Sequence of chain 3.A:
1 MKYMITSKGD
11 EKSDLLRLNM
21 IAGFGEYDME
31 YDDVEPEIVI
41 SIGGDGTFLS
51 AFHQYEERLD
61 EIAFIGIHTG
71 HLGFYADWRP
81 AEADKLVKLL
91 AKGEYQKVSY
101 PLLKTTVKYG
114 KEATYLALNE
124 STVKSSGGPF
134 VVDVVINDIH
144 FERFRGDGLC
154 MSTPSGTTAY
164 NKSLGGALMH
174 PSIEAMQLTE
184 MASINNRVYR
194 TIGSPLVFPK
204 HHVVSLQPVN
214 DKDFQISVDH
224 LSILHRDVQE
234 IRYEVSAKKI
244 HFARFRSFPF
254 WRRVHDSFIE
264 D

Binding-site contacts:
Ligand atom N3 contacts residue ASP45 of chain 2.A at 4.2 Å.
Ligand atom N1 contacts residue THR161 of chain 2.A at 2.4 Å (h-bond).
Ligand atom N6 contacts residue THR161 of chain 2.A at 3.5 Å (h-bond).
Ligand atom C2 contacts residue THR161 of chain 2.A at 3.2 Å.
Ligand atom N6 contacts residue GLY159 of chain 2.A at 4.2 Å.
Ligand atom C6 contacts residue SER158 of chain 2.A at 4.2 Å.
Ligand atom C2 contacts residue ALA162 of chain 2.A at 3.8 Å (hydrophobic).
Ligand atom BR8 contacts residue ASN122 of chain 2.A at 3.9 Å.
Ligand atom N3 contacts residue PHE74 of chain 2.A at 4.1 Å.
Ligand atom CAA contacts residue ASN189 of chain 3.A at 3.7 Å.
Ligand atom N9 contacts residue ASP45 of chain 2.A at 3.9 Å.
Ligand atom C6 contacts residue THR161 of chain 2.A at 3.3 Å.
Ligand atom C2 contacts residue PHE74 of chain 2.A at 3.3 Å (hydrophobic).
Ligand atom C4 contacts residue ASP45 of chain 2.A at 3.8 Å.
Ligand atom N7 contacts residue ASP45 of chain 2.A at 3.9 Å.
Ligand atom N6 contacts residue TYR75 of chain 2.A at 3.5 Å.
Ligand atom BR8 contacts residue GLY46 of chain 2.A at 3.9 Å.
Ligand atom BR8 contacts residue LEU49 of chain 2.A at 3.7 Å.
Ligand atom N7 contacts residue TYR75 of chain 2.A at 4.0 Å.
Ligand atom N7 contacts residue ASN122 of chain 2.A at 3.0 Å (h-bond).
Ligand atom N6 contacts residue SER158 of chain 2.A at 3.2 Å (h-bond).
Ligand atom N1 contacts residue ALA162 of chain 2.A at 3.6 Å (h-bond).
Ligand atom CAA contacts residue TYR192 of chain 3.A at 4.1 Å (hydrophobic).
Ligand atom N1 contacts residue PHE74 of chain 2.A at 3.5 Å.
Ligand atom BR8 contacts residue ASP45 of chain 2.A at 3.7 Å.
Ligand atom N3 contacts residue ALA162 of chain 2.A at 4.2 Å.
Ligand atom C6 contacts residue PHE74 of chain 2.A at 4.2 Å (hydrophobic).
Ligand atom N6 contacts residue ALA162 of chain 2.A at 4.2 Å.
Ligand atom C5 contacts residue ASP45 of chain 2.A at 3.9 Å.
Ligand atom N1 contacts residue SER158 of chain 2.A at 4.3 Å.
Ligand atom C5 contacts residue ALA162 of chain 2.A at 3.8 Å (hydrophobic).
Ligand atom C6 contacts residue ASN122 of chain 2.A at 3.9 Å.
Ligand atom N6 contacts residue ASN122 of chain 2.A at 3.0 Å (h-bond).
Ligand atom C6 contacts residue ALA162 of chain 2.A at 3.8 Å (hydrophobic).
Ligand atom C4 contacts residue ALA162 of chain 2.A at 4.0 Å (hydrophobic).
Ligand atom C8 contacts residue ASN122 of chain 2.A at 3.7 Å.
Ligand atom N3 contacts residue THR161 of chain 2.A at 4.0 Å.
Ligand atom C8 contacts residue ASP45 of chain 2.A at 3.6 Å.
Ligand atom N7 contacts residue ALA162 of chain 2.A at 4.2 Å.
Ligand atom C5 contacts residue ASN122 of chain 2.A at 4.0 Å.

Sequence of chain 2.A:
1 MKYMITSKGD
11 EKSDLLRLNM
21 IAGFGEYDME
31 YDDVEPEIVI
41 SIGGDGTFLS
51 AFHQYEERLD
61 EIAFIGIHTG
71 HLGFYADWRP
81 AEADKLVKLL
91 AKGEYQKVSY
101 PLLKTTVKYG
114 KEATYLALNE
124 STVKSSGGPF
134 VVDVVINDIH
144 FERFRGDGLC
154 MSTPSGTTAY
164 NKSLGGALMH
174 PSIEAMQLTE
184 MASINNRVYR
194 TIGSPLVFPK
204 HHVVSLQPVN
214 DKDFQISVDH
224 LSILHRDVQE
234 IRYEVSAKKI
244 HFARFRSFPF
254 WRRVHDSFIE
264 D

This protein binds this small molecule.
Small molecule (SMILES): C#CCCCn1c(Br)nc2c(N)ncnc21